Sequence of chain 1.A:
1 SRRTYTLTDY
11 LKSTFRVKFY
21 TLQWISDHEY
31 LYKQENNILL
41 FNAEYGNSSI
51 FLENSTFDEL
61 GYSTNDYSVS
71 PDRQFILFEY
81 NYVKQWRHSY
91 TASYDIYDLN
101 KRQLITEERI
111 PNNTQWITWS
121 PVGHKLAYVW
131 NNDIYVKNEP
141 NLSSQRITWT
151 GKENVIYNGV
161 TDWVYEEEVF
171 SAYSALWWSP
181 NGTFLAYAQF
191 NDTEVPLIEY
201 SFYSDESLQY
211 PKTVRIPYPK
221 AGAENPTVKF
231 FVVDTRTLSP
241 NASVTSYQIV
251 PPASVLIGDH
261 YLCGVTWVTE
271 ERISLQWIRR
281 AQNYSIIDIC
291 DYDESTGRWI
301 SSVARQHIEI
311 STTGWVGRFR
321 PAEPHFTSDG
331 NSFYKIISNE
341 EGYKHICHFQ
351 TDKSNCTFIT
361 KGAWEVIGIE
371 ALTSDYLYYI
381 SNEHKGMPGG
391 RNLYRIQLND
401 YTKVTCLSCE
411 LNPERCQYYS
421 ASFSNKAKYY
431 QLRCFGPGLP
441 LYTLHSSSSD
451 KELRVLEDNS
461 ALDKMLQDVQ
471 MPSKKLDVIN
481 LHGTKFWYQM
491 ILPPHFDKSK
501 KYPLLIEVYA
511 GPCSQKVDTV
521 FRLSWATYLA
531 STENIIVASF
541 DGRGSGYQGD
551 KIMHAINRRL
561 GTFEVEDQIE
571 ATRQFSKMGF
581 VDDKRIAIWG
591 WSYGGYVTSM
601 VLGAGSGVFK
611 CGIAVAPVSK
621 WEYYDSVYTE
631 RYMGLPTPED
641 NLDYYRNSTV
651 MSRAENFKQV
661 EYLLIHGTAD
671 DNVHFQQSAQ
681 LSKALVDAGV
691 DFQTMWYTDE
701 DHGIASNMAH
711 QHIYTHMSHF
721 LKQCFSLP

Binding-site contacts:
Ligand atom C7 contacts residue ASN283 of chain 1.A at 3.4 Å.
Ligand atom C8 contacts residue ASN283 of chain 1.A at 4.2 Å.
Ligand atom O6 contacts residue ASP640 of chain 1.A at 3.3 Å (salt-bridge).
Ligand atom O6 contacts residue ALA281 of chain 1.A at 4.4 Å.
Ligand atom C1 contacts residue ALA281 of chain 1.A at 3.9 Å (hydrophobic).
Ligand atom C8 contacts residue SER311 of chain 1.A at 4.1 Å.
Ligand atom O5 contacts residue ALA281 of chain 1.A at 3.9 Å.
Ligand atom C4 contacts residue ASN283 of chain 1.A at 4.2 Å.
Ligand atom O5 contacts residue ASN283 of chain 1.A at 2.4 Å (h-bond).
Ligand atom C5 contacts residue ASN283 of chain 1.A at 3.7 Å.
Ligand atom C6 contacts residue ARG558 of chain 1.A at 4.2 Å.
Ligand atom C2 contacts residue ASN283 of chain 1.A at 2.5 Å.
Ligand atom C1 contacts residue ASN283 of chain 1.A at 1.5 Å.
Ligand atom O7 contacts residue ASN283 of chain 1.A at 3.5 Å (h-bond).
Ligand atom O7 contacts residue THR312 of chain 1.A at 3.9 Å.
Ligand atom N2 contacts residue ASN283 of chain 1.A at 2.9 Å (h-bond).
Ligand atom C7 contacts residue SER311 of chain 1.A at 3.8 Å.
Ligand atom C6 contacts residue ASP640 of chain 1.A at 3.9 Å.
Ligand atom C5 contacts residue ALA281 of chain 1.A at 4.2 Å (hydrophobic).
Ligand atom O7 contacts residue SER311 of chain 1.A at 3.2 Å (h-bond).
Ligand atom C8 contacts residue ILE310 of chain 1.A at 4.2 Å (hydrophobic).
Ligand atom C3 contacts residue ASN283 of chain 1.A at 3.8 Å.

The small molecule below binds the protein below.
Small molecule (SMILES): CC(=O)N[C@@H]1[C@@H](O)[C@H](O)[C@@H](CO)O[C@H]1O